Sequence of chain 1.A:
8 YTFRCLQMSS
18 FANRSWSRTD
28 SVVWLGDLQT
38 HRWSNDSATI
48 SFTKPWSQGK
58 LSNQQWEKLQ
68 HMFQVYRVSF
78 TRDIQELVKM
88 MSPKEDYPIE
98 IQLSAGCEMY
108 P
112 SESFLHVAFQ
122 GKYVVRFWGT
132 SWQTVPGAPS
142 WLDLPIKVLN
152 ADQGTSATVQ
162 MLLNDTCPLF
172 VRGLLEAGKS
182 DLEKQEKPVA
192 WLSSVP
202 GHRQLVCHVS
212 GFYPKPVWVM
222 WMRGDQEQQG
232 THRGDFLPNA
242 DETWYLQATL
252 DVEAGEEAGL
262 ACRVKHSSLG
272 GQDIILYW

A protein and the small-molecule ligand that binds it are described below.
Small molecule (SMILES): CC(=O)N[C@@H]1[C@@H](O)[C@H](O)[C@@H](CO)O[C@H]1O

Binding-site contacts:
Ligand atom C8 contacts residue ASN20 of chain 1.A at 3.4 Å.
Ligand atom C1 contacts residue TRP23 of chain 1.A at 3.9 Å (hydrophobic).
Ligand atom C6 contacts residue ALA19 of chain 1.A at 3.7 Å (hydrophobic).
Ligand atom O6 contacts residue ALA19 of chain 1.A at 4.5 Å.
Ligand atom C5 contacts residue ALA19 of chain 1.A at 4.3 Å (hydrophobic).
Ligand atom C3 contacts residue ASN20 of chain 1.A at 3.8 Å.
Ligand atom C1 contacts residue ASN20 of chain 1.A at 1.4 Å.
Ligand atom C7 contacts residue ASN20 of chain 1.A at 3.0 Å.
Ligand atom O6 contacts residue TRP23 of chain 1.A at 4.0 Å.
Ligand atom C2 contacts residue ASN20 of chain 1.A at 2.4 Å.
Ligand atom C6 contacts residue TRP23 of chain 1.A at 4.3 Å (hydrophobic).
Ligand atom O5 contacts residue TRP23 of chain 1.A at 3.9 Å.
Ligand atom N2 contacts residue ASN20 of chain 1.A at 2.9 Å (h-bond).
Ligand atom C5 contacts residue TRP23 of chain 1.A at 3.8 Å (hydrophobic).
Ligand atom O4 contacts residue TRP23 of chain 1.A at 4.2 Å.
Ligand atom C4 contacts residue ASN20 of chain 1.A at 4.2 Å.
Ligand atom C5 contacts residue ASN20 of chain 1.A at 3.6 Å.
Ligand atom O5 contacts residue ASN20 of chain 1.A at 2.3 Å (h-bond).
Ligand atom C8 contacts residue SER22 of chain 1.A at 3.3 Å.
Ligand atom O5 contacts residue ALA19 of chain 1.A at 3.9 Å.
Ligand atom N2 contacts residue SER22 of chain 1.A at 4.4 Å.
Ligand atom O7 contacts residue ASN20 of chain 1.A at 3.5 Å (h-bond).
Ligand atom C7 contacts residue SER22 of chain 1.A at 4.4 Å.